This protein binds this small molecule.
Small molecule (SMILES): CC(C)(N)CC(=O)N[C@@H]1COc2ccccc2N(Cc2ccc(-c3ccccc3-c3nnn[nH]3)cc2)C1=O

Sequence of chain 1.A:
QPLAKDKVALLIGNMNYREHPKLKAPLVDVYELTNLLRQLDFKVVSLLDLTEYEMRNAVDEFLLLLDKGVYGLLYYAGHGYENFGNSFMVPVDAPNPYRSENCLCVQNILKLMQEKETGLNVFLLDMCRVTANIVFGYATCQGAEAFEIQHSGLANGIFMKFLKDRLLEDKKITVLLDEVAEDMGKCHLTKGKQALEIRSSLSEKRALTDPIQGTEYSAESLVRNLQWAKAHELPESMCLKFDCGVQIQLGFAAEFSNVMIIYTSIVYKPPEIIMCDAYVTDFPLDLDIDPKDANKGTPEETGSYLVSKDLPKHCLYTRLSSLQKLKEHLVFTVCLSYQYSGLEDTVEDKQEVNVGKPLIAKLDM

Binding-site contacts:
Ligand atom N2 contacts residue CYS163 of chain 1.A at 3.7 Å.
Ligand atom C8 contacts residue HIS173 of chain 1.A at 3.4 Å.
Ligand atom O1 contacts residue GLY179 of chain 1.A at 3.1 Å.
Ligand atom O3 contacts residue ALA31 of chain 1.A at 3.4 Å.
Ligand atom C26 contacts residue HIS173 of chain 1.A at 3.4 Å.
Ligand atom C26 contacts residue GLY175 of chain 1.A at 3.6 Å.
Ligand atom C12 contacts residue HIS173 of chain 1.A at 3.5 Å.
Ligand atom C9 contacts residue HIS173 of chain 1.A at 3.5 Å.
Ligand atom N5 contacts residue LYS28 of chain 1.A at 3.8 Å.
Ligand atom C20 contacts residue ALA177 of chain 1.A at 3.6 Å (hydrophobic).
Ligand atom N7 contacts residue ALA166 of chain 1.A at 3.8 Å.
Ligand atom O2 contacts residue PHE169 of chain 1.A at 3.7 Å.
Ligand atom C10 contacts residue HIS173 of chain 1.A at 3.6 Å.
Ligand atom C7 contacts residue PHE169 of chain 1.A at 3.6 Å (hydrophobic).
Ligand atom C16 contacts residue HIS173 of chain 1.A at 3.5 Å.
Ligand atom C14 contacts residue ASN178 of chain 1.A at 3.4 Å.
Ligand atom C11 contacts residue ILE180 of chain 1.A at 3.6 Å (hydrophobic).
Ligand atom C13 contacts residue HIS173 of chain 1.A at 3.4 Å.
Ligand atom N5 contacts residue ALA166 of chain 1.A at 3.4 Å.
Ligand atom C3 contacts residue ALA31 of chain 1.A at 3.7 Å (hydrophobic).
Ligand atom C1 contacts residue ASP132 of chain 1.A at 3.1 Å.
Ligand atom C13 contacts residue PHE169 of chain 1.A at 3.8 Å (hydrophobic).
Ligand atom N6 contacts residue LYS28 of chain 1.A at 3.9 Å.
Ligand atom N1 contacts residue ASP132 of chain 1.A at 2.9 Å (salt-bridge).
Ligand atom O2 contacts residue ALA166 of chain 1.A at 3.8 Å.
Ligand atom N6 contacts residue ALA166 of chain 1.A at 3.0 Å.
Ligand atom C10 contacts residue ASN178 of chain 1.A at 3.4 Å.
Ligand atom C17 contacts residue HIS173 of chain 1.A at 3.5 Å.
Ligand atom N4 contacts residue LYS30 of chain 1.A at 3.5 Å (salt-bridge).
Ligand atom C7 contacts residue GLY165 of chain 1.A at 3.6 Å.
Ligand atom C12 contacts residue ILE180 of chain 1.A at 3.6 Å (hydrophobic).
Ligand atom C19 contacts residue LYS30 of chain 1.A at 3.6 Å.
Ligand atom C21 contacts residue LYS30 of chain 1.A at 3.8 Å.
Ligand atom O1 contacts residue ILE180 of chain 1.A at 3.1 Å (h-bond).
Ligand atom C22 contacts residue LYS30 of chain 1.A at 3.8 Å.
Ligand atom C1 contacts residue GLY84 of chain 1.A at 3.8 Å.
Ligand atom C19 contacts residue HIS173 of chain 1.A at 3.7 Å.
Ligand atom C25 contacts residue HIS173 of chain 1.A at 3.8 Å.
Ligand atom C18 contacts residue HIS173 of chain 1.A at 3.5 Å.
Ligand atom C11 contacts residue HIS173 of chain 1.A at 3.6 Å.